The small molecule below binds the protein below.
Small molecule (SMILES): N[C@@H](COP(=O)(O)O)C(=O)O

Binding-site contacts:
Ligand atom OG contacts residue LYS97 of chain 1.B at 4.1 Å.
Ligand atom P contacts residue LYS97 of chain 1.B at 3.6 Å.
Ligand atom CA contacts residue ASP34 of chain 1.B at 4.5 Å.
Ligand atom N contacts residue ASP40 of chain 1.B at 2.8 Å (salt-bridge).
Ligand atom CB contacts residue LYS97 of chain 1.B at 4.3 Å.
Ligand atom O contacts residue ASP96 of chain 1.B at 3.0 Å (salt-bridge).
Ligand atom N contacts residue CA1 of chain 1.J at 3.9 Å.
Ligand atom CA contacts residue CA1 of chain 1.J at 4.2 Å.
Ligand atom C contacts residue CA1 of chain 1.J at 3.5 Å.
Ligand atom OXT contacts residue CA1 of chain 1.J at 4.3 Å.
Ligand atom O contacts residue TYR95 of chain 1.B at 3.4 Å (h-bond).
Ligand atom C contacts residue TYR95 of chain 1.B at 4.1 Å (hydrophobic).
Ligand atom C contacts residue LYS97 of chain 1.B at 3.8 Å.
Ligand atom OXT contacts residue LYS97 of chain 1.B at 2.8 Å (salt-bridge).
Ligand atom O1P contacts residue LYS97 of chain 1.B at 2.5 Å (salt-bridge).
Ligand atom C contacts residue ASP34 of chain 1.B at 4.3 Å.
Ligand atom C contacts residue ASP96 of chain 1.B at 4.0 Å.
Ligand atom O contacts residue CA1 of chain 1.J at 2.3 Å.
Ligand atom O2P contacts residue LYS97 of chain 1.B at 3.7 Å.
Ligand atom OXT contacts residue TYR95 of chain 1.B at 4.5 Å.
Ligand atom N contacts residue ASP34 of chain 1.B at 3.4 Å (salt-bridge).
Ligand atom O contacts residue ASP40 of chain 1.B at 3.0 Å (salt-bridge).
Ligand atom CA contacts residue ASP40 of chain 1.B at 3.4 Å.
Ligand atom OXT contacts residue ASP96 of chain 1.B at 3.7 Å.
Ligand atom O contacts residue ASP34 of chain 1.B at 3.3 Å (salt-bridge).
Ligand atom O contacts residue LYS97 of chain 1.B at 4.2 Å.
Ligand atom C contacts residue ASP40 of chain 1.B at 3.5 Å.

Sequence of chain 1.B:
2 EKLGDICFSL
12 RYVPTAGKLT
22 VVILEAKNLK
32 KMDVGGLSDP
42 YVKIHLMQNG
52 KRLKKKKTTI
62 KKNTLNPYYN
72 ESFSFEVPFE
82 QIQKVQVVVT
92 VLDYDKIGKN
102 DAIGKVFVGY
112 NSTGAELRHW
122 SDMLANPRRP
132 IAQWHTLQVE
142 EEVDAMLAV